This protein binds this small molecule.
Small molecule (SMILES): COc1ccc2cc3[n+](cc2c1OC)CCc1cc2c(cc1-3)OCO2

Binding-site contacts:
Ligand atom C3 contacts residue TRP61 of chain 1.C at 4.0 Å (hydrophobic).
Ligand atom C6 contacts residue TRP61 of chain 1.C at 3.7 Å (hydrophobic).
Ligand atom C11 contacts residue TYR123 of chain 1.C at 3.6 Å (hydrophobic).
Ligand atom C1 contacts residue TYR123 of chain 1.C at 3.8 Å (hydrophobic).
Ligand atom O3 contacts residue TRP61 of chain 1.C at 3.8 Å.
Ligand atom C1 contacts residue TRP61 of chain 1.C at 3.9 Å (hydrophobic).
Ligand atom C15 contacts residue TRP61 of chain 1.C at 3.9 Å (hydrophobic).
Ligand atom C7 contacts residue THR89 of chain 1.C at 3.3 Å.
Ligand atom O4 contacts residue TYR93 of chain 1.C at 4.0 Å.
Ligand atom C5 contacts residue TYR123 of chain 1.C at 3.3 Å (hydrophobic).
Ligand atom C10 contacts residue TRP61 of chain 1.C at 3.5 Å (hydrophobic).
Ligand atom O3 contacts residue GLN64 of chain 1.C at 4.0 Å.
Ligand atom C15 contacts residue TYR93 of chain 1.C at 4.1 Å (hydrophobic).
Ligand atom C12 contacts residue TRP61 of chain 1.C at 3.8 Å (hydrophobic).
Ligand atom C16 contacts residue GLU57 of chain 1.C at 3.4 Å.
Ligand atom C10 contacts residue SER86 of chain 1.C at 3.6 Å.
Ligand atom C18 contacts residue TYR93 of chain 1.C at 3.7 Å (hydrophobic).
Ligand atom C6 contacts residue THR89 of chain 1.C at 3.5 Å.
Ligand atom C20 contacts residue GLU57 of chain 1.C at 3.4 Å.
Ligand atom C13 contacts residue TYR93 of chain 1.C at 3.4 Å (hydrophobic).
Ligand atom C4 contacts residue TRP61 of chain 1.C at 3.9 Å (hydrophobic).
Ligand atom C13 contacts residue TYR123 of chain 1.C at 3.8 Å (hydrophobic).
Ligand atom O1 contacts residue GLU120 of chain 1.C at 4.0 Å.
Ligand atom O2 contacts residue ASN157 of chain 1.C at 4.0 Å.
Ligand atom C16 contacts residue TYR93 of chain 1.C at 3.2 Å (hydrophobic).
Ligand atom C13 contacts residue GLU57 of chain 1.C at 3.5 Å.
Ligand atom O4 contacts residue GLN64 of chain 1.C at 3.7 Å.
Ligand atom O1 contacts residue TYR123 of chain 1.C at 3.8 Å.
Ligand atom C8 contacts residue TRP61 of chain 1.C at 3.8 Å (hydrophobic).
Ligand atom C13 contacts residue TRP61 of chain 1.C at 3.8 Å (hydrophobic).
Ligand atom N1 contacts residue THR89 of chain 1.C at 3.9 Å.
Ligand atom C2 contacts residue TYR123 of chain 1.C at 3.6 Å (hydrophobic).
Ligand atom C17 contacts residue GLU120 of chain 1.C at 3.2 Å.
Ligand atom C19 contacts residue GLN64 of chain 1.C at 3.2 Å.
Ligand atom C7 contacts residue TRP61 of chain 1.C at 3.7 Å (hydrophobic).
Ligand atom C3 contacts residue TYR123 of chain 1.C at 3.4 Å (hydrophobic).
Ligand atom N1 contacts residue TRP61 of chain 1.C at 3.7 Å.
Ligand atom C7 contacts residue SER86 of chain 1.C at 3.8 Å.
Ligand atom C17 contacts residue TYR123 of chain 1.C at 3.8 Å (hydrophobic).
Ligand atom C20 contacts residue LYS60 of chain 1.C at 3.9 Å.

Sequence of chain 1.C:
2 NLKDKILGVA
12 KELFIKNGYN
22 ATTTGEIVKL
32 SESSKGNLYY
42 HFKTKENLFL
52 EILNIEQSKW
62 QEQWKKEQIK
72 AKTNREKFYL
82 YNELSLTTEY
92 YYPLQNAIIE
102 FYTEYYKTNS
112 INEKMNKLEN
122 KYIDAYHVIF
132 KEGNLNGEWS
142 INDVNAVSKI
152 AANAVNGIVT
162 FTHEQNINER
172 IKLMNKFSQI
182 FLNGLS